The small molecule below binds the protein below.
Small molecule (SMILES): COc1cc(Nc2ncc3c(n2)N(C(C)C)c2ccccc2C(=O)N3C)ccc1N1CCN(C)CC1

Binding-site contacts:
Ligand atom C31 contacts residue PRO41 of chain 1.A at 3.9 Å (hydrophobic).
Ligand atom C26 contacts residue ILE105 of chain 1.A at 4.0 Å (hydrophobic).
Ligand atom C28 contacts residue PRO41 of chain 1.A at 3.6 Å (hydrophobic).
Ligand atom C15 contacts residue TRP40 of chain 1.A at 3.8 Å (hydrophobic).
Ligand atom C24 contacts residue TYR98 of chain 1.A at 3.8 Å (hydrophobic).
Ligand atom N3 contacts residue TRP40 of chain 1.A at 3.9 Å.
Ligand atom C23 contacts residue LEU53 of chain 1.A at 3.8 Å (hydrophobic).
Ligand atom C11 contacts residue TRP40 of chain 1.A at 3.9 Å (hydrophobic).
Ligand atom C25 contacts residue ASN99 of chain 1.A at 3.5 Å.
Ligand atom C31 contacts residue TRP40 of chain 1.A at 3.5 Å (hydrophobic).
Ligand atom C19 contacts residue PRO41 of chain 1.A at 3.9 Å (hydrophobic).
Ligand atom O1 contacts residue ILE105 of chain 1.A at 3.7 Å.
Ligand atom N3 contacts residue LEU51 of chain 1.A at 3.7 Å.
Ligand atom N7 contacts residue ILE105 of chain 1.A at 4.0 Å.
Ligand atom C3 contacts residue TRP40 of chain 1.A at 3.5 Å (hydrophobic).
Ligand atom C24 contacts residue ASN99 of chain 1.A at 3.2 Å.
Ligand atom N4 contacts residue LEU51 of chain 1.A at 3.8 Å.
Ligand atom C24 contacts residue LEU53 of chain 1.A at 3.6 Å (hydrophobic).
Ligand atom C11 contacts residue GLN44 of chain 1.A at 3.9 Å.
Ligand atom N5 contacts residue LEU51 of chain 1.A at 3.6 Å.
Ligand atom C18 contacts residue PRO41 of chain 1.A at 3.0 Å (hydrophobic).
Ligand atom C12 contacts residue GLN44 of chain 1.A at 3.6 Å.
Ligand atom N1 contacts residue GLN44 of chain 1.A at 3.9 Å.
Ligand atom C4 contacts residue GLN43 of chain 1.A at 3.2 Å.
Ligand atom C31 contacts residue ILE105 of chain 1.A at 3.8 Å (hydrophobic).
Ligand atom C14 contacts residue TRP40 of chain 1.A at 3.8 Å (hydrophobic).
Ligand atom C28 contacts residue PHE42 of chain 1.A at 4.0 Å (hydrophobic).
Ligand atom C13 contacts residue GLN44 of chain 1.A at 3.8 Å.
Ligand atom N4 contacts residue PRO41 of chain 1.A at 3.2 Å (h-bond).
Ligand atom C17 contacts residue LEU51 of chain 1.A at 3.6 Å (hydrophobic).
Ligand atom C3 contacts residue GLN43 of chain 1.A at 3.5 Å.
Ligand atom C27 contacts residue ILE105 of chain 1.A at 3.7 Å (hydrophobic).
Ligand atom C20 contacts residue LEU51 of chain 1.A at 3.9 Å (hydrophobic).
Ligand atom C13 contacts residue PRO41 of chain 1.A at 3.7 Å (hydrophobic).
Ligand atom C12 contacts residue TRP40 of chain 1.A at 3.2 Å (hydrophobic).
Ligand atom C25 contacts residue LEU53 of chain 1.A at 3.8 Å (hydrophobic).
Ligand atom O1 contacts residue ASN99 of chain 1.A at 3.7 Å.
Ligand atom C13 contacts residue TRP40 of chain 1.A at 3.7 Å (hydrophobic).
Ligand atom C2 contacts residue GLN44 of chain 1.A at 3.9 Å.
Ligand atom C28 contacts residue VAL46 of chain 1.A at 3.8 Å (hydrophobic).

Sequence of chain 1.A:
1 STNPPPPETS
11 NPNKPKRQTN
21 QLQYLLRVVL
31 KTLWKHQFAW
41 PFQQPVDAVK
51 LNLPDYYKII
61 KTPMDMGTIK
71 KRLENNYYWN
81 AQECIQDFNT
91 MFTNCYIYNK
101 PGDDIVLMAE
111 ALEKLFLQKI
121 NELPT